This protein binds this small molecule.
Small molecule (SMILES): CC(=O)N[C@@H]1[C@@H](O)[C@H](O)[C@@H](CO)O[C@H]1O

Binding-site contacts:
Ligand atom C1 contacts residue ASN331 of chain 1.D at 1.4 Å.
Ligand atom O5 contacts residue ASN331 of chain 1.D at 2.4 Å (h-bond).
Ligand atom O3 contacts residue GLN580 of chain 1.D at 4.2 Å.
Ligand atom N2 contacts residue GLN580 of chain 1.D at 3.5 Å (h-bond).
Ligand atom C5 contacts residue ASN331 of chain 1.D at 3.6 Å.
Ligand atom C2 contacts residue GLN580 of chain 1.D at 3.8 Å.
Ligand atom C1 contacts residue GLN580 of chain 1.D at 3.9 Å.
Ligand atom C3 contacts residue GLN580 of chain 1.D at 3.5 Å.
Ligand atom C4 contacts residue ASN331 of chain 1.D at 4.2 Å.
Ligand atom C8 contacts residue ASN331 of chain 1.D at 3.2 Å.
Ligand atom C8 contacts residue PRO330 of chain 1.D at 4.1 Å (hydrophobic).
Ligand atom C5 contacts residue THR581 of chain 1.D at 4.3 Å.
Ligand atom C2 contacts residue ASN331 of chain 1.D at 2.5 Å.
Ligand atom C4 contacts residue GLN580 of chain 1.D at 4.5 Å.
Ligand atom C7 contacts residue ASN331 of chain 1.D at 3.3 Å.
Ligand atom N2 contacts residue ASN331 of chain 1.D at 3.0 Å (h-bond).
Ligand atom C3 contacts residue ASN331 of chain 1.D at 3.8 Å.
Ligand atom O7 contacts residue ASN331 of chain 1.D at 3.6 Å (h-bond).

Sequence of chain 1.D:
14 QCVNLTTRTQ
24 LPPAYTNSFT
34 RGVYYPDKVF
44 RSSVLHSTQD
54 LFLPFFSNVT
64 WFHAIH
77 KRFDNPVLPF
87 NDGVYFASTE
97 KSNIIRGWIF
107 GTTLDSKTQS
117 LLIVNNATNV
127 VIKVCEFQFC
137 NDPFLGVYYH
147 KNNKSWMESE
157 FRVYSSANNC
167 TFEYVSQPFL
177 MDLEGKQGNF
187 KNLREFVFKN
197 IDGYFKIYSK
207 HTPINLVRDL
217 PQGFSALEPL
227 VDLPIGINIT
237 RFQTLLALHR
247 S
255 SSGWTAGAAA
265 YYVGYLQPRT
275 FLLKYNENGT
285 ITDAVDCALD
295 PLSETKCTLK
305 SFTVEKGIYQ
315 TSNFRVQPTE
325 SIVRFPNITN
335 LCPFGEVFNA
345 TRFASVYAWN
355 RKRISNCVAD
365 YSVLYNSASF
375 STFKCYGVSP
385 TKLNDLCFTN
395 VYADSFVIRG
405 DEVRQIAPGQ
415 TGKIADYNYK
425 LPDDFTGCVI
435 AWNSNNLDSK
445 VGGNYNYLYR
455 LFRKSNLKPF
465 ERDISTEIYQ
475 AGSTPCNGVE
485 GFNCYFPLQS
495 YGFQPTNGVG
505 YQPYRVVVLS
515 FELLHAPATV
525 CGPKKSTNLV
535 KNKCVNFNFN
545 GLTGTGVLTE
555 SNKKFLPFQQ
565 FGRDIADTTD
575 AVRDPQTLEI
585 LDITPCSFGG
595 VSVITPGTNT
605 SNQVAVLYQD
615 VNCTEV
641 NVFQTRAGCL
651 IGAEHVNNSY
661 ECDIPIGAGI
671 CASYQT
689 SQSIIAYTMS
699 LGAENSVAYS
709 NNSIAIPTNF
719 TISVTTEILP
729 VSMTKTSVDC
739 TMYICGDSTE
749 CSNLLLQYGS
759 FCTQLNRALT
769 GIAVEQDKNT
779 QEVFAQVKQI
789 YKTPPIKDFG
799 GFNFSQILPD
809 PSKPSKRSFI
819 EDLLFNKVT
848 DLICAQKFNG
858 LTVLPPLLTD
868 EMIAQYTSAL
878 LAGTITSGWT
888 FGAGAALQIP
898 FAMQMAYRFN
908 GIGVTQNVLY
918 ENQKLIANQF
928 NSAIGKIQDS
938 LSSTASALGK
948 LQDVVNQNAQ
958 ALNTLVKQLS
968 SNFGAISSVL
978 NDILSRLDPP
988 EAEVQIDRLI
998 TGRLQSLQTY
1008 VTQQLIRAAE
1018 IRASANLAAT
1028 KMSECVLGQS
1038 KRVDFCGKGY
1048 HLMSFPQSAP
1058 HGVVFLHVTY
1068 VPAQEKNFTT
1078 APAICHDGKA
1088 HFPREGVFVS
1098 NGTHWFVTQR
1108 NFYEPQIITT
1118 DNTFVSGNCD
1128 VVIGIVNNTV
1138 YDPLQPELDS